A small-molecule ligand and the protein it binds are described below.
Small molecule (SMILES): CC(=O)N[C@@H]1[C@@H](O)[C@H](O)[C@@H](CO)O[C@H]1O

Binding-site contacts:
Ligand atom O5 contacts residue ASN420 of chain 1.C at 2.5 Å (h-bond).
Ligand atom C6 contacts residue SER269 of chain 1.C at 4.1 Å.
Ligand atom C4 contacts residue ASN420 of chain 1.C at 4.4 Å.
Ligand atom C1 contacts residue SER269 of chain 1.C at 3.8 Å.
Ligand atom C2 contacts residue ASN420 of chain 1.C at 2.5 Å.
Ligand atom C7 contacts residue ASN420 of chain 1.C at 3.3 Å.
Ligand atom C8 contacts residue ASN420 of chain 1.C at 4.1 Å.
Ligand atom C7 contacts residue NAG1 of chain 1.W at 4.3 Å.
Ligand atom C8 contacts residue ASN240 of chain 1.C at 3.7 Å.
Ligand atom C8 contacts residue NAG1 of chain 1.W at 3.2 Å.
Ligand atom O5 contacts residue SER269 of chain 1.C at 3.0 Å (h-bond).
Ligand atom C5 contacts residue ASN420 of chain 1.C at 3.8 Å.
Ligand atom C3 contacts residue ASN420 of chain 1.C at 3.9 Å.
Ligand atom C5 contacts residue SER269 of chain 1.C at 4.1 Å.
Ligand atom C1 contacts residue ASN420 of chain 1.C at 1.5 Å.
Ligand atom N2 contacts residue ASN420 of chain 1.C at 2.9 Å (h-bond).
Ligand atom O7 contacts residue ASN420 of chain 1.C at 3.4 Å (h-bond).
Ligand atom O6 contacts residue SER269 of chain 1.C at 3.4 Å (h-bond).

Sequence of chain 1.C:
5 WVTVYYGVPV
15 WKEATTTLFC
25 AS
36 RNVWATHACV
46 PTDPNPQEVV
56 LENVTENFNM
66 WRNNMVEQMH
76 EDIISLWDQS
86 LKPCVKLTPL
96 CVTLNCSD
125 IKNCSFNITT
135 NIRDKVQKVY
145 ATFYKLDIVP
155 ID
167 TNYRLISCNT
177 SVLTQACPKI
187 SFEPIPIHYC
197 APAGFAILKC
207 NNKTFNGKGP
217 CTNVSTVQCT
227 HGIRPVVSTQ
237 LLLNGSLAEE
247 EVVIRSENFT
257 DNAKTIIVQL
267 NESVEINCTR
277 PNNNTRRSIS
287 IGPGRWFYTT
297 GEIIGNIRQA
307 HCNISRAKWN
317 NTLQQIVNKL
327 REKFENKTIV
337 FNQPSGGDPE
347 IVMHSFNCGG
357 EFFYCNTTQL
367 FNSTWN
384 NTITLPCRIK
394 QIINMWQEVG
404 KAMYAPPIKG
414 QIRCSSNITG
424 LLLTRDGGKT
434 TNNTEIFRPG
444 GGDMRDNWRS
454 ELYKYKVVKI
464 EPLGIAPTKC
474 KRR